Sequence of chain 14.A:
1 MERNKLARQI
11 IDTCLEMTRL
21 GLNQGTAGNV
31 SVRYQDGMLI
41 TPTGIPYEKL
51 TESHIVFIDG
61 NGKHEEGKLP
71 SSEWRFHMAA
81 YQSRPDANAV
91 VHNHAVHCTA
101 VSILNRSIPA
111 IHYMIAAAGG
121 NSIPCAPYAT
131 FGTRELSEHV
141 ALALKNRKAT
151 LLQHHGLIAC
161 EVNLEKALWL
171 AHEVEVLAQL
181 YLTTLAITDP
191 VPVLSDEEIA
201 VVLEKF

Binding-site contacts:
Ligand atom O4P contacts residue SER71 of chain 10.A at 2.6 Å (h-bond).
Ligand atom O4P contacts residue GLY28 of chain 10.A at 3.5 Å (h-bond).
Ligand atom O4P contacts residue ASN29 of chain 10.A at 2.9 Å (h-bond).
Ligand atom O2 contacts residue HIS155 of chain 10.A at 2.9 Å (h-bond).
Ligand atom C2 contacts residue THR26 of chain 10.A at 3.6 Å.
Ligand atom O1P contacts residue ASN29 of chain 10.A at 3.6 Å.
Ligand atom O1P contacts residue SER72 of chain 10.A at 3.6 Å.
Ligand atom O1 contacts residue ALA27 of chain 10.A at 3.8 Å.
Ligand atom O1 contacts residue ZN1 of chain 10.B at 2.2 Å.
Ligand atom N2 contacts residue TYR113 of chain 14.A at 3.7 Å.
Ligand atom C2 contacts residue ASN29 of chain 10.A at 3.5 Å.
Ligand atom N2 contacts residue ZN1 of chain 10.B at 2.8 Å.
Ligand atom C1 contacts residue HIS94 of chain 10.A at 3.9 Å.
Ligand atom O2P contacts residue SER71 of chain 10.A at 3.7 Å.
Ligand atom N2 contacts residue ASN29 of chain 10.A at 3.6 Å.
Ligand atom O1 contacts residue HIS94 of chain 10.A at 3.0 Å (h-bond).
Ligand atom C1 contacts residue ASN29 of chain 10.A at 3.3 Å.
Ligand atom O2P contacts residue SER72 of chain 10.A at 2.9 Å (h-bond).
Ligand atom O2 contacts residue HIS94 of chain 10.A at 3.7 Å.
Ligand atom O2 contacts residue ZN1 of chain 10.B at 1.9 Å.
Ligand atom C1 contacts residue ZN1 of chain 10.B at 2.8 Å.
Ligand atom O1 contacts residue HIS92 of chain 10.A at 3.2 Å (h-bond).
Ligand atom P contacts residue SER71 of chain 10.A at 3.8 Å.
Ligand atom N2 contacts residue SER72 of chain 10.A at 4.0 Å.
Ligand atom O3P contacts residue THR26 of chain 10.A at 3.6 Å (h-bond).
Ligand atom O2 contacts residue HIS92 of chain 10.A at 3.4 Å (h-bond).
Ligand atom C1 contacts residue GLY28 of chain 10.A at 3.6 Å.
Ligand atom P contacts residue ASN29 of chain 10.A at 3.9 Å.
Ligand atom O1 contacts residue ASN29 of chain 10.A at 3.6 Å.
Ligand atom P contacts residue THR43 of chain 10.A at 3.9 Å.
Ligand atom O2 contacts residue TYR113 of chain 14.A at 3.4 Å (h-bond).
Ligand atom P contacts residue SER72 of chain 10.A at 4.0 Å.
Ligand atom O3P contacts residue THR43 of chain 10.A at 3.7 Å.
Ligand atom O3P contacts residue GLY44 of chain 10.A at 2.9 Å (h-bond).
Ligand atom C2 contacts residue ALA27 of chain 10.A at 4.0 Å (hydrophobic).
Ligand atom O2P contacts residue THR43 of chain 10.A at 2.9 Å (h-bond).
Ligand atom O2 contacts residue GLU73 of chain 10.A at 2.4 Å (salt-bridge).
Ligand atom N2 contacts residue GLU73 of chain 10.A at 3.1 Å (salt-bridge).
Ligand atom O1 contacts residue GLY28 of chain 10.A at 2.9 Å (h-bond).
Ligand atom C2 contacts residue GLY28 of chain 10.A at 3.6 Å.

Sequence of chain 10.A:
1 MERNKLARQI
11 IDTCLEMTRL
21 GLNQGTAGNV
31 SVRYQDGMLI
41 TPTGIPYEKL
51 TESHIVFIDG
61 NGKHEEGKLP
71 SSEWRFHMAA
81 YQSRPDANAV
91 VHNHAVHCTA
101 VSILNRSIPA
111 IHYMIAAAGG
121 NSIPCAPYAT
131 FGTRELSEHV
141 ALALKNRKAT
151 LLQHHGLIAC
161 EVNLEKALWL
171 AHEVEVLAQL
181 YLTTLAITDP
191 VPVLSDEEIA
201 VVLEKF

This small molecule binds to this protein.
Small molecule (SMILES): O=C(COP(=O)(O)O)NO